Binding-site contacts:
Ligand atom C7 contacts residue SER178 of chain 1.D at 4.4 Å.
Ligand atom O7 contacts residue SER178 of chain 1.D at 4.1 Å.
Ligand atom C7 contacts residue VAL177 of chain 1.D at 4.3 Å (hydrophobic).
Ligand atom C7 contacts residue ASN211 of chain 1.D at 3.2 Å.
Ligand atom C8 contacts residue ASN211 of chain 1.D at 4.4 Å.
Ligand atom N2 contacts residue ASN211 of chain 1.D at 2.8 Å (h-bond).
Ligand atom C4 contacts residue ASN211 of chain 1.D at 4.2 Å.
Ligand atom C7 contacts residue GLN174 of chain 1.D at 4.3 Å.
Ligand atom C8 contacts residue VAL177 of chain 1.D at 4.1 Å (hydrophobic).
Ligand atom C8 contacts residue GLN174 of chain 1.D at 3.4 Å.
Ligand atom O7 contacts residue ASN211 of chain 1.D at 3.2 Å (h-bond).
Ligand atom C5 contacts residue ASN211 of chain 1.D at 3.7 Å.
Ligand atom C8 contacts residue SER178 of chain 1.D at 4.0 Å.
Ligand atom C1 contacts residue ASN214 of chain 1.D at 3.9 Å.
Ligand atom C3 contacts residue ASN211 of chain 1.D at 3.8 Å.
Ligand atom C6 contacts residue ASN214 of chain 1.D at 4.0 Å.
Ligand atom O5 contacts residue ASN214 of chain 1.D at 3.5 Å.
Ligand atom C2 contacts residue ASN211 of chain 1.D at 2.4 Å.
Ligand atom O7 contacts residue MET182 of chain 1.D at 4.1 Å.
Ligand atom O6 contacts residue ASN214 of chain 1.D at 3.6 Å.
Ligand atom C5 contacts residue ASN214 of chain 1.D at 4.1 Å.
Ligand atom O7 contacts residue VAL177 of chain 1.D at 3.9 Å.
Ligand atom C1 contacts residue ASN211 of chain 1.D at 1.4 Å.
Ligand atom O6 contacts residue TYR186 of chain 1.D at 4.1 Å.
Ligand atom O5 contacts residue ASN211 of chain 1.D at 2.4 Å (h-bond).

Sequence of chain 1.D:
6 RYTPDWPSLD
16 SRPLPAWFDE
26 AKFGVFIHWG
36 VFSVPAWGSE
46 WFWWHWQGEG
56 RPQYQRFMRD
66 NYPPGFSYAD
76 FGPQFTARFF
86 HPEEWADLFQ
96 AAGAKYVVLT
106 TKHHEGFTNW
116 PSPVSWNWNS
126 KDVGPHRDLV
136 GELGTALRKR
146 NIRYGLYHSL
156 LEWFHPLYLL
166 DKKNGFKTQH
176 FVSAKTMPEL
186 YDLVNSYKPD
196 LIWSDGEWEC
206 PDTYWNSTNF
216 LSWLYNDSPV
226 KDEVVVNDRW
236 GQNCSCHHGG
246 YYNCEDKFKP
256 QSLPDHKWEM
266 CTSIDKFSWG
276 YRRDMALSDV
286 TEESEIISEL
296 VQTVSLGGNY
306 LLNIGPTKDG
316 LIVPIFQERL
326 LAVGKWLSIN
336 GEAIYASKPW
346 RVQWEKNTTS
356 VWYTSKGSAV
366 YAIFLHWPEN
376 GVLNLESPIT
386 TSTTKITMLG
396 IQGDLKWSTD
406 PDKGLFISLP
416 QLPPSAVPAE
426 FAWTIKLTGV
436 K

A protein and the small-molecule ligand that binds it are described below.
Small molecule (SMILES): CC(=O)N[C@@H]1[C@@H](O)[C@H](O)[C@@H](CO)O[C@H]1O